Sequence of chain 1.A:
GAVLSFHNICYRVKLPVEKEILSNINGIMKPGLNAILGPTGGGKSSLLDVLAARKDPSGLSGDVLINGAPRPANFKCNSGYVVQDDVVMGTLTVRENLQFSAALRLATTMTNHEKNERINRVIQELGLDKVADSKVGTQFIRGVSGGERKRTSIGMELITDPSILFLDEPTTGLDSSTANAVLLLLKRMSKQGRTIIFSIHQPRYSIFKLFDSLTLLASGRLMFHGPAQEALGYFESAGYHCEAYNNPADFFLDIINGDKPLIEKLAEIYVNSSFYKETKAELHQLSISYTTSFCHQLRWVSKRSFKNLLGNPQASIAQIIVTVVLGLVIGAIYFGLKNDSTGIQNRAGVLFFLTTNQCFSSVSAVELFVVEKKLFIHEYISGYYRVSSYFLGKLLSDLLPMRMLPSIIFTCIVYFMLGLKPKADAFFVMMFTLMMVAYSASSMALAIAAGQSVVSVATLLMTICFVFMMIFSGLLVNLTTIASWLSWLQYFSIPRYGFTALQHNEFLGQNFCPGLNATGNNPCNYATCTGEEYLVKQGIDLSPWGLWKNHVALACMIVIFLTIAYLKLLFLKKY

Sequence of chain 1.B:
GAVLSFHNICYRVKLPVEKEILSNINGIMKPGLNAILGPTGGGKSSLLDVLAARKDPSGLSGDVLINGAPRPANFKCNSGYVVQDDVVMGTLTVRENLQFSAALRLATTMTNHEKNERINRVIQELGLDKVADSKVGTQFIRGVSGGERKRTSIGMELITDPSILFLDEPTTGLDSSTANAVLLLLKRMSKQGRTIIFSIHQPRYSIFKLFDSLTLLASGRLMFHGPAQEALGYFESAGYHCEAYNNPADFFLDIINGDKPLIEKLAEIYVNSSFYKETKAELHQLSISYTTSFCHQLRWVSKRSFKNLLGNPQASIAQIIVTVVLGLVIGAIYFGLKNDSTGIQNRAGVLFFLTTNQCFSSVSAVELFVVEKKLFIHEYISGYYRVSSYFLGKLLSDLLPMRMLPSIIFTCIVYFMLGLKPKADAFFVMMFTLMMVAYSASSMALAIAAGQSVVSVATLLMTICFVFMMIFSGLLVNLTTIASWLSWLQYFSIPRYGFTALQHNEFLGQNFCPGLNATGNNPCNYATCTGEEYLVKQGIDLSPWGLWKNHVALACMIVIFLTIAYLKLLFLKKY

Binding-site contacts:
Ligand atom S21 contacts residue ASN446 of chain 1.B at 4.1 Å.
Ligand atom C13 contacts residue PHE442 of chain 1.B at 4.1 Å (hydrophobic).
Ligand atom O11 contacts residue PHE442 of chain 1.A at 3.3 Å.
Ligand atom C07 contacts residue MET559 of chain 1.A at 3.7 Å (hydrophobic).
Ligand atom O23 contacts residue ASN446 of chain 1.B at 3.5 Å (h-bond).
Ligand atom C02 contacts residue MET559 of chain 1.B at 4.3 Å (hydrophobic).
Ligand atom C17 contacts residue PHE449 of chain 1.B at 3.6 Å (hydrophobic).
Ligand atom C13 contacts residue THR445 of chain 1.B at 3.4 Å.
Ligand atom C10 contacts residue THR445 of chain 1.A at 4.2 Å.
Ligand atom C08 contacts residue PHE441 of chain 1.A at 4.2 Å (hydrophobic).
Ligand atom C01 contacts residue PHE449 of chain 1.B at 3.6 Å (hydrophobic).
Ligand atom C09 contacts residue PHE442 of chain 1.A at 4.2 Å (hydrophobic).
Ligand atom O20 contacts residue ASN446 of chain 1.B at 3.4 Å (h-bond).
Ligand atom O20 contacts residue VAL556 of chain 1.A at 3.9 Å.
Ligand atom O22 contacts residue VAL556 of chain 1.A at 4.1 Å.
Ligand atom O22 contacts residue THR552 of chain 1.A at 4.0 Å.
Ligand atom C18 contacts residue VAL556 of chain 1.A at 3.7 Å (hydrophobic).
Ligand atom C10 contacts residue MET559 of chain 1.B at 4.0 Å (hydrophobic).
Ligand atom O23 contacts residue SER450 of chain 1.B at 3.9 Å.
Ligand atom C09 contacts residue MET559 of chain 1.B at 3.5 Å (hydrophobic).
Ligand atom C05 contacts residue PHE449 of chain 1.B at 3.9 Å (hydrophobic).
Ligand atom C08 contacts residue MET559 of chain 1.A at 4.0 Å (hydrophobic).
Ligand atom C12 contacts residue MET559 of chain 1.A at 3.1 Å (hydrophobic).
Ligand atom C09 contacts residue PHE441 of chain 1.A at 4.2 Å (hydrophobic).
Ligand atom C19 contacts residue VAL556 of chain 1.A at 3.9 Å (hydrophobic).
Ligand atom C19 contacts residue ASN446 of chain 1.B at 4.2 Å.
Ligand atom C13 contacts residue MET559 of chain 1.A at 4.0 Å (hydrophobic).
Ligand atom C15 contacts residue PHE449 of chain 1.B at 3.9 Å (hydrophobic).
Ligand atom O24 contacts residue PHE449 of chain 1.B at 3.6 Å.
Ligand atom C17 contacts residue VAL556 of chain 1.A at 4.2 Å (hydrophobic).
Ligand atom C06 contacts residue MET559 of chain 1.A at 3.4 Å (hydrophobic).
Ligand atom C08 contacts residue PHE441 of chain 1.B at 4.3 Å (hydrophobic).
Ligand atom C18 contacts residue PHE449 of chain 1.B at 4.0 Å (hydrophobic).
Ligand atom C10 contacts residue PHE442 of chain 1.A at 4.2 Å (hydrophobic).
Ligand atom C07 contacts residue THR445 of chain 1.A at 4.0 Å.
Ligand atom C04 contacts residue PHE449 of chain 1.B at 3.8 Å (hydrophobic).
Ligand atom C12 contacts residue THR445 of chain 1.B at 3.9 Å.
Ligand atom C01 contacts residue MET559 of chain 1.B at 3.4 Å (hydrophobic).
Ligand atom C08 contacts residue MET559 of chain 1.B at 3.9 Å (hydrophobic).
Ligand atom C16 contacts residue PHE449 of chain 1.B at 3.5 Å (hydrophobic).

This small molecule binds to this protein.
Small molecule (SMILES): C[C@]12CC[C@H]3c4ccc(OS(=O)(=O)O)cc4CC[C@@H]3[C@@H]1CCC2=O